This small molecule binds to this protein.
Small molecule (SMILES): CC(=O)N[C@@H]1[C@@H](O)[C@H](O)[C@@H](CO)O[C@H]1O

Sequence of chain 1.A:
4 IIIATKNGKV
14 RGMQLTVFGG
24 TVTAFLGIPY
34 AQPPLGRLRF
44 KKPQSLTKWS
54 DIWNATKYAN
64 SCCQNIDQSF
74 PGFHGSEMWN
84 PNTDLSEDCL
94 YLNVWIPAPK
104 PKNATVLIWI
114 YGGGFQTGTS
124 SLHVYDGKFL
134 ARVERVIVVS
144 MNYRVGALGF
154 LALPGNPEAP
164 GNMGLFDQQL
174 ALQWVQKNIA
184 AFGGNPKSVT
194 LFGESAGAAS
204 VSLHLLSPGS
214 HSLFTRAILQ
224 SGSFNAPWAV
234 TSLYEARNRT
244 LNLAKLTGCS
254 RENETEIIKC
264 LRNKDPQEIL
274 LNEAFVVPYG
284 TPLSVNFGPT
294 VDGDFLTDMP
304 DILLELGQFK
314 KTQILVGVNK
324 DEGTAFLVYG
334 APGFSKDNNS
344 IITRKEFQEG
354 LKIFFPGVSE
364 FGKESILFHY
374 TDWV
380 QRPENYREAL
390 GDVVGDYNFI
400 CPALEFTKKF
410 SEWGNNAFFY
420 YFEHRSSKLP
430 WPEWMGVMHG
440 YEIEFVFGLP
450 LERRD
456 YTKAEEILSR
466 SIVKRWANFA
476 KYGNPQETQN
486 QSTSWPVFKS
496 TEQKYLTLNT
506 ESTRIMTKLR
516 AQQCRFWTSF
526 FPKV

Binding-site contacts:
Ligand atom C7 contacts residue ASN57 of chain 1.A at 3.6 Å.
Ligand atom O7 contacts residue ASN57 of chain 1.A at 4.5 Å.
Ligand atom N2 contacts residue ASN57 of chain 1.A at 2.9 Å (h-bond).
Ligand atom C2 contacts residue ASN57 of chain 1.A at 2.5 Å.
Ligand atom O5 contacts residue ASN57 of chain 1.A at 2.4 Å (h-bond).
Ligand atom C1 contacts residue ARG14 of chain 1.A at 3.6 Å.
Ligand atom C4 contacts residue ASN57 of chain 1.A at 4.2 Å.
Ligand atom C5 contacts residue ASN57 of chain 1.A at 3.7 Å.
Ligand atom C6 contacts residue ARG14 of chain 1.A at 3.8 Å.
Ligand atom C3 contacts residue ASN57 of chain 1.A at 3.8 Å.
Ligand atom C1 contacts residue ASN57 of chain 1.A at 1.4 Å.
Ligand atom C5 contacts residue ARG14 of chain 1.A at 3.3 Å.
Ligand atom O5 contacts residue ARG14 of chain 1.A at 3.3 Å (salt-bridge).
Ligand atom C8 contacts residue ASN57 of chain 1.A at 4.0 Å.